Sequence of chain 2.A:
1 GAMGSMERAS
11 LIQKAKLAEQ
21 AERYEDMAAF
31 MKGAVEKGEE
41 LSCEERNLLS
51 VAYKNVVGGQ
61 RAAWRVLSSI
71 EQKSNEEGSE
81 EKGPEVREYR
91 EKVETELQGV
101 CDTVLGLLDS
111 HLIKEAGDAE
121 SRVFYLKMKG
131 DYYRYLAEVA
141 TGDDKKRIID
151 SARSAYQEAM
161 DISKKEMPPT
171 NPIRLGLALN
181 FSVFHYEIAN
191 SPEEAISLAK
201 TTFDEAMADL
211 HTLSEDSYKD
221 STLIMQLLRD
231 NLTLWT

This protein binds this small molecule.
Small molecule (SMILES): CC(C)[C@H](NC(=O)[C@H](CC(N)=O)NC(=O)[C@@H]1CCCN1C(=O)[C@@H](NC(=O)[C@H](COP(=O)(O)O)NC(=O)[C@@H](NC(=O)[C@H](CO)NC(=O)[C@H](CCCN=C(N)N)NC(=O)[C@@H](N)CCC(N)=O)[C@@H](C)O)[C@@H](C)O)C(=O)O

Binding-site contacts:
Ligand atom O2P contacts residue ARG134 of chain 2.A at 2.9 Å (salt-bridge).
Ligand atom C contacts residue LEU179 of chain 2.A at 3.7 Å (hydrophobic).
Ligand atom O contacts residue VAL183 of chain 2.A at 3.4 Å.
Ligand atom CD contacts residue LEU227 of chain 2.A at 3.5 Å (hydrophobic).
Ligand atom CG contacts residue O6L1 of chain 2.F at 3.6 Å.
Ligand atom CB contacts residue ASN180 of chain 2.A at 3.5 Å.
Ligand atom NH2 contacts residue ARG65 of chain 2.A at 3.7 Å.
Ligand atom O2P contacts residue TYR135 of chain 2.A at 2.8 Å (h-bond).
Ligand atom NE contacts residue ARG65 of chain 2.A at 3.4 Å (salt-bridge).
Ligand atom N contacts residue LEU179 of chain 2.A at 3.5 Å.
Ligand atom CZ contacts residue ARG65 of chain 2.A at 3.5 Å.
Ligand atom OG1 contacts residue LEU179 of chain 2.A at 3.7 Å.
Ligand atom O3P contacts residue ARG134 of chain 2.A at 2.8 Å (salt-bridge).
Ligand atom ND2 contacts residue LYS54 of chain 2.A at 3.3 Å.
Ligand atom CB contacts residue ASN180 of chain 2.A at 3.4 Å.
Ligand atom CA contacts residue ASN231 of chain 2.A at 3.6 Å.
Ligand atom CA contacts residue ASN180 of chain 2.A at 3.6 Å.
Ligand atom CA contacts residue O6L1 of chain 2.F at 3.2 Å.
Ligand atom OG1 contacts residue ASN180 of chain 2.A at 3.0 Å (h-bond).
Ligand atom O contacts residue LYS54 of chain 2.A at 2.8 Å (salt-bridge).
Ligand atom CB contacts residue VAL51 of chain 2.A at 3.5 Å (hydrophobic).
Ligand atom CD contacts residue ARG65 of chain 2.A at 3.5 Å.
Ligand atom O1P contacts residue ARG61 of chain 2.A at 3.0 Å (salt-bridge).
Ligand atom OXT contacts residue O6L1 of chain 2.F at 3.0 Å (h-bond).
Ligand atom OG contacts residue GLU187 of chain 2.A at 2.7 Å (salt-bridge).
Ligand atom OG contacts residue TRP235 of chain 2.A at 2.8 Å (h-bond).
Ligand atom ND2 contacts residue ASN55 of chain 2.A at 3.6 Å.
Ligand atom O contacts residue LEU179 of chain 2.A at 3.5 Å.
Ligand atom N contacts residue ASN231 of chain 2.A at 2.9 Å (h-bond).
Ligand atom ND2 contacts residue VAL51 of chain 2.A at 3.7 Å.
Ligand atom O3P contacts residue ARG61 of chain 2.A at 3.1 Å (salt-bridge).
Ligand atom CB contacts residue ASN231 of chain 2.A at 3.7 Å.
Ligand atom N contacts residue GLU187 of chain 2.A at 3.1 Å (salt-bridge).
Ligand atom C contacts residue O6L1 of chain 2.F at 3.5 Å.
Ligand atom OG1 contacts residue GLY176 of chain 2.A at 3.0 Å (h-bond).
Ligand atom OD1 contacts residue ASN55 of chain 2.A at 3.6 Å (h-bond).
Ligand atom O contacts residue LEU234 of chain 2.A at 3.7 Å.
Ligand atom N contacts residue ASN180 of chain 2.A at 2.9 Å (h-bond).
Ligand atom O contacts residue ASN231 of chain 2.A at 2.9 Å (h-bond).
Ligand atom CB contacts residue GLU187 of chain 2.A at 3.5 Å.